The small molecule below binds the protein below.
Small molecule (SMILES): O=c1c(-c2ccc(O)cc2)coc2cc(O[C@@H]3O[C@H](CO)[C@@H](O)[C@H](O)[C@H]3O)ccc12

Binding-site contacts:
Ligand atom C27 contacts residue PHE164 of chain 1.F at 3.7 Å (hydrophobic).
Ligand atom C29 contacts residue TRP171 of chain 1.F at 3.3 Å (hydrophobic).
Ligand atom C20 contacts residue CYS295 of chain 1.F at 3.8 Å (hydrophobic).
Ligand atom C19 contacts residue PHE290 of chain 1.F at 3.0 Å (hydrophobic).
Ligand atom O24 contacts residue MET118 of chain 1.F at 3.6 Å.
Ligand atom C19 contacts residue ASP451 of chain 1.F at 3.3 Å.
Ligand atom C23 contacts residue PHE453 of chain 1.F at 3.8 Å (hydrophobic).
Ligand atom O1 contacts residue PHE290 of chain 1.F at 3.4 Å.
Ligand atom O6 contacts residue VAL452 of chain 1.F at 3.4 Å.
Ligand atom O6 contacts residue PHE453 of chain 1.F at 2.8 Å (h-bond).
Ligand atom C32 contacts residue CYS296 of chain 1.F at 3.5 Å (hydrophobic).
Ligand atom C30 contacts residue TRP171 of chain 1.F at 3.3 Å (hydrophobic).
Ligand atom O6 contacts residue ASP451 of chain 1.F at 2.9 Å (salt-bridge).
Ligand atom O2 contacts residue PHE286 of chain 1.F at 3.6 Å.
Ligand atom C20 contacts residue PHE453 of chain 1.F at 3.6 Å (hydrophobic).
Ligand atom O24 contacts residue PHE453 of chain 1.F at 3.8 Å.
Ligand atom O1 contacts residue PHE286 of chain 1.F at 3.6 Å.
Ligand atom C27 contacts residue PHE453 of chain 1.F at 3.5 Å (hydrophobic).
Ligand atom C6 contacts residue PHE453 of chain 1.F at 3.7 Å (hydrophobic).
Ligand atom O5 contacts residue ASP451 of chain 1.F at 3.4 Å (salt-bridge).
Ligand atom C18 contacts residue PHE290 of chain 1.F at 3.2 Å (hydrophobic).
Ligand atom C22 contacts residue PHE453 of chain 1.F at 3.4 Å (hydrophobic).
Ligand atom C21 contacts residue PHE453 of chain 1.F at 3.2 Å (hydrophobic).
Ligand atom C30 contacts residue MET168 of chain 1.F at 3.4 Å (hydrophobic).
Ligand atom O35 contacts residue PHE453 of chain 1.F at 3.8 Å.
Ligand atom O34 contacts residue CYS296 of chain 1.F at 3.7 Å.
Ligand atom O35 contacts residue CYS295 of chain 1.F at 3.3 Å.
Ligand atom C23 contacts residue MET118 of chain 1.F at 3.6 Å (hydrophobic).
Ligand atom O2 contacts residue PHE290 of chain 1.F at 3.5 Å.
Ligand atom C21 contacts residue PHE164 of chain 1.F at 3.7 Å (hydrophobic).
Ligand atom O35 contacts residue CYS297 of chain 1.F at 3.3 Å (h-bond).
Ligand atom C26 contacts residue PHE453 of chain 1.F at 3.7 Å (hydrophobic).
Ligand atom C2 contacts residue PHE286 of chain 1.F at 3.7 Å (hydrophobic).
Ligand atom C20 contacts residue PHE290 of chain 1.F at 3.6 Å (hydrophobic).
Ligand atom O24 contacts residue LEU167 of chain 1.F at 3.6 Å.
Ligand atom C20 contacts residue ASP451 of chain 1.F at 3.4 Å.
Ligand atom O2 contacts residue VAL114 of chain 1.F at 3.8 Å.
Ligand atom C1 contacts residue VAL114 of chain 1.F at 3.8 Å (hydrophobic).
Ligand atom O34 contacts residue THR238 of chain 1.F at 3.5 Å.
Ligand atom C25 contacts residue LEU167 of chain 1.F at 3.6 Å (hydrophobic).

Sequence of chain 1.F:
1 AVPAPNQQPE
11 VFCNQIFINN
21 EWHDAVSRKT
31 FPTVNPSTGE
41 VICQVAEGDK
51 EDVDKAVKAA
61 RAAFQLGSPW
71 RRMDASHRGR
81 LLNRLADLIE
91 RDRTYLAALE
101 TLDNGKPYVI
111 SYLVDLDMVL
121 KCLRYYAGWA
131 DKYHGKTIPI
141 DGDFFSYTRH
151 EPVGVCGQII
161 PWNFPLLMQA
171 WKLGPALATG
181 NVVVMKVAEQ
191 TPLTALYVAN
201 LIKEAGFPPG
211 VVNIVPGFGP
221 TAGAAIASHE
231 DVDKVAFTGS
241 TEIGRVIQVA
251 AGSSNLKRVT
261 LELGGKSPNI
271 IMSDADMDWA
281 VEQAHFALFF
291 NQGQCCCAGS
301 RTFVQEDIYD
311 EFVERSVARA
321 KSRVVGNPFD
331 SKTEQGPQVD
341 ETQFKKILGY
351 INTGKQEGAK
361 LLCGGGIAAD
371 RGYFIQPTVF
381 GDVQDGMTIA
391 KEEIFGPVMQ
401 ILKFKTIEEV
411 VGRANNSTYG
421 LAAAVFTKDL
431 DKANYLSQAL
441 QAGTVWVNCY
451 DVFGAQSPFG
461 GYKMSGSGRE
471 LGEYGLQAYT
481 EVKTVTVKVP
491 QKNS